Binding-site contacts:
Ligand atom OBY contacts residue LYS92 of chain 1.U at 3.7 Å.
Ligand atom O6 contacts residue TRP134 of chain 1.U at 3.5 Å.
Ligand atom CBR contacts residue ILE209 of chain 1.N at 3.5 Å (hydrophobic).
Ligand atom CBG contacts residue TRP164 of chain 1.U at 3.5 Å (hydrophobic).
Ligand atom OAT contacts residue PHE163 of chain 1.U at 3.3 Å (h-bond).
Ligand atom C5 contacts residue GLY133 of chain 1.U at 3.5 Å.
Ligand atom O4 contacts residue GLY133 of chain 1.U at 3.6 Å (h-bond).
Ligand atom O6 contacts residue 3PE1 of chain 1.AC at 3.0 Å (h-bond).
Ligand atom C6 contacts residue GLY94 of chain 1.U at 3.5 Å.
Ligand atom OAU contacts residue ASP93 of chain 1.U at 3.4 Å (salt-bridge).
Ligand atom CBL contacts residue TRP134 of chain 1.U at 3.4 Å (hydrophobic).
Ligand atom CBK contacts residue PHE163 of chain 1.U at 3.7 Å (hydrophobic).
Ligand atom OAL contacts residue ASP205 of chain 1.N at 3.2 Å (salt-bridge).
Ligand atom OAU contacts residue TYR82 of chain 1.U at 3.7 Å.
Ligand atom OAU contacts residue HIS97 of chain 1.U at 3.6 Å (h-bond).
Ligand atom OAT contacts residue THR162 of chain 1.U at 3.1 Å.
Ligand atom O6 contacts residue GLY94 of chain 1.U at 3.0 Å (h-bond).
Ligand atom CBD contacts residue TRP134 of chain 1.U at 3.6 Å (hydrophobic).
Ligand atom CAA contacts residue SER399 of chain 1.L at 3.3 Å.
Ligand atom CBA contacts residue ILE209 of chain 1.N at 3.6 Å (hydrophobic).
Ligand atom CBQ contacts residue TYR396 of chain 1.L at 3.6 Å (hydrophobic).
Ligand atom O5 contacts residue TRP134 of chain 1.U at 3.5 Å (h-bond).
Ligand atom CBH contacts residue TRP134 of chain 1.U at 3.6 Å (hydrophobic).
Ligand atom O6 contacts residue GLY133 of chain 1.U at 3.3 Å (h-bond).
Ligand atom C6 contacts residue ASP93 of chain 1.U at 3.5 Å.
Ligand atom OAN contacts residue ALA145 of chain 1.U at 3.5 Å (h-bond).
Ligand atom OAQ contacts residue LYS92 of chain 1.U at 3.1 Å.
Ligand atom C3 contacts residue GLY136 of chain 1.U at 3.6 Å.
Ligand atom OAT contacts residue HIS160 of chain 1.U at 3.4 Å.
Ligand atom OAV contacts residue PHE163 of chain 1.U at 3.5 Å (h-bond).
Ligand atom OAV contacts residue THR162 of chain 1.U at 3.6 Å.
Ligand atom OAP contacts residue ALA145 of chain 1.U at 3.7 Å.
Ligand atom CCQ contacts residue PHE163 of chain 1.U at 3.7 Å (hydrophobic).
Ligand atom CBI contacts residue TYR396 of chain 1.L at 3.5 Å (hydrophobic).
Ligand atom CCW contacts residue PHE163 of chain 1.U at 3.6 Å (hydrophobic).
Ligand atom C6 contacts residue 3PE1 of chain 1.AC at 3.2 Å.
Ligand atom OAL contacts residue PHE163 of chain 1.U at 3.7 Å.
Ligand atom OAS contacts residue GLY136 of chain 1.U at 3.6 Å (h-bond).
Ligand atom OAP contacts residue TRP164 of chain 1.U at 3.2 Å (h-bond).
Ligand atom OAP contacts residue PHE163 of chain 1.U at 3.1 Å.

Sequence of chain 1.L:
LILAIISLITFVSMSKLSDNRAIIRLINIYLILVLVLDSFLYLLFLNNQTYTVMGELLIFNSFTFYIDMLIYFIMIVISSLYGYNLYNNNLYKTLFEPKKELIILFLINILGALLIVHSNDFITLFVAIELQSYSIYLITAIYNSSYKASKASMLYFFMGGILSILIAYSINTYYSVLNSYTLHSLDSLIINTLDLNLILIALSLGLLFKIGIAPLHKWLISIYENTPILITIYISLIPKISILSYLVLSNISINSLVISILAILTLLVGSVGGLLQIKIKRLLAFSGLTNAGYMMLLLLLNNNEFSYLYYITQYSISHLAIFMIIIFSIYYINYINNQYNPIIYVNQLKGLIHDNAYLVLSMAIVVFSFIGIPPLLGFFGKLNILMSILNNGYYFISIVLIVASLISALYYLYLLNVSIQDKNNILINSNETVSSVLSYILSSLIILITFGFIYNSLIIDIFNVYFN

Sequence of chain 1.U:
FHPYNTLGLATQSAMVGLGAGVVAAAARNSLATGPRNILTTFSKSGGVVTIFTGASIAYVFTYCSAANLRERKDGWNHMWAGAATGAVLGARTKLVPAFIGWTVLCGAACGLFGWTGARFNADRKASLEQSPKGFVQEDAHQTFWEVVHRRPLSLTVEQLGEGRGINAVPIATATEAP

This protein binds this small molecule.
Small molecule (SMILES): CCCCCCCCCCC(CCCCCCCCCC)(CO[C@H]1O[C@@H](CO)[C@H](O[C@@H]2O[C@@H](CO)[C@H](O)[C@@H](O)[C@@H]2O)[C@@H](O)[C@@H]1O)CO[C@H]1O[C@@H](CO)[C@H](O[C@@H]2O[C@@H](CO)[C@H](O)[C@@H](O)[C@@H]2O)[C@@H](O)[C@H]1O

Sequence of chain 1.N:
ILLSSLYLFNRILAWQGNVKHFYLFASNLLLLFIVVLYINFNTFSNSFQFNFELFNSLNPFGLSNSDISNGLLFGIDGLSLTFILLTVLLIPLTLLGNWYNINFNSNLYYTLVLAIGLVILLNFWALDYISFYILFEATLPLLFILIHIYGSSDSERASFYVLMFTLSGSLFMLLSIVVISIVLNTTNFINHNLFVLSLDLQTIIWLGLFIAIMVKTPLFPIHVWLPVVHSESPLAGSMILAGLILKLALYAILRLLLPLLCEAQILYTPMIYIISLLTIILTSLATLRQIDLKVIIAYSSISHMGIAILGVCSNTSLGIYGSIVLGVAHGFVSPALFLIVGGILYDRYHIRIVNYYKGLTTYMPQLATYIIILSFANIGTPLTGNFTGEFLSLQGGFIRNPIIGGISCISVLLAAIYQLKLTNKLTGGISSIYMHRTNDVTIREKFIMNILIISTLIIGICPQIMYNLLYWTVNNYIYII